The small molecule below binds the protein below.
Small molecule (SMILES): CC(=O)N[C@@H]1[C@@H](O)[C@H](O)[C@@H](CO)O[C@H]1O

Sequence of chain 1.B:
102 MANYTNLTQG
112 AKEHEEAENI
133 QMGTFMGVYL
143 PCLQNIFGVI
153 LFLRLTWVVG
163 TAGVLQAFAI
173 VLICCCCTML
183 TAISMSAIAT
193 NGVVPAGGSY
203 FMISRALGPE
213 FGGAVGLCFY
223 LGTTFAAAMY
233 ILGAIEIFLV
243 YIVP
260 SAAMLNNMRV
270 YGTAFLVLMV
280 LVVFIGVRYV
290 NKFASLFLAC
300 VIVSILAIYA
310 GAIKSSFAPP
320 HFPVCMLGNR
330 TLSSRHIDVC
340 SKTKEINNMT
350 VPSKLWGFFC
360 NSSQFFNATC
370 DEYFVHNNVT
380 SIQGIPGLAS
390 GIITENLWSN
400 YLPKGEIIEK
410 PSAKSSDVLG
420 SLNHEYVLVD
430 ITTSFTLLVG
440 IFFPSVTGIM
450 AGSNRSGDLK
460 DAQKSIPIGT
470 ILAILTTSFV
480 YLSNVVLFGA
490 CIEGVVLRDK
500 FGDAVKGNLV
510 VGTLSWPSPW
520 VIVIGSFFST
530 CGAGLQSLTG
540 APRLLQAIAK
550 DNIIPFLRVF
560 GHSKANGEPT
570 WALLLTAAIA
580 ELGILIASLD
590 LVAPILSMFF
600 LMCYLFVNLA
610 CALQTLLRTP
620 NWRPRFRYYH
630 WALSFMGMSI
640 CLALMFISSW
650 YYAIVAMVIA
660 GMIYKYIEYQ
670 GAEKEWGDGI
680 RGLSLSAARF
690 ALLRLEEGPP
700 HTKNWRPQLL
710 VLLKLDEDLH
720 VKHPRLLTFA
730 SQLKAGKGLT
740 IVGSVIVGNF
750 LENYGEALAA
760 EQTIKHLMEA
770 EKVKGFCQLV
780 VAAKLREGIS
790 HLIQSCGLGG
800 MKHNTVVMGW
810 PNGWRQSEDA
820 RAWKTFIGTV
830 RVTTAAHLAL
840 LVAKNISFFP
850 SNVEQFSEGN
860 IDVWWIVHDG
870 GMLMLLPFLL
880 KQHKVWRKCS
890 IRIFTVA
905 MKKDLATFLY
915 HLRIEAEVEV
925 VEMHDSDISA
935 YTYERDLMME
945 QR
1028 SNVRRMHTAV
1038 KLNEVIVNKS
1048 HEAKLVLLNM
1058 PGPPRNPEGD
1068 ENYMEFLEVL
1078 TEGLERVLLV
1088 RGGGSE

Binding-site contacts:
Ligand atom C7 contacts residue ASN377 of chain 1.B at 3.6 Å.
Ligand atom C8 contacts residue HIS375 of chain 1.B at 4.2 Å.
Ligand atom C2 contacts residue ASN377 of chain 1.B at 2.4 Å.
Ligand atom O5 contacts residue ASN377 of chain 1.B at 2.4 Å (h-bond).
Ligand atom O7 contacts residue LYS413 of chain 1.B at 3.8 Å.
Ligand atom C5 contacts residue ASN377 of chain 1.B at 3.7 Å.
Ligand atom C1 contacts residue ASN377 of chain 1.B at 1.4 Å.
Ligand atom C3 contacts residue ASN377 of chain 1.B at 3.8 Å.
Ligand atom C8 contacts residue ASN376 of chain 1.B at 4.4 Å.
Ligand atom O7 contacts residue ASN377 of chain 1.B at 4.0 Å.
Ligand atom N2 contacts residue HIS375 of chain 1.B at 4.5 Å.
Ligand atom N2 contacts residue ASN377 of chain 1.B at 2.9 Å (h-bond).
Ligand atom C4 contacts residue ASN377 of chain 1.B at 4.2 Å.
Ligand atom C8 contacts residue SER415 of chain 1.B at 4.2 Å.